The protein below binds the small molecule below.
Small molecule (SMILES): O=C(CCCC1CCCCC1)N(CCO)C[C@H](O)[C@@H](O)[C@H](O)[C@H](O)CO

Sequence of chain 2.A:
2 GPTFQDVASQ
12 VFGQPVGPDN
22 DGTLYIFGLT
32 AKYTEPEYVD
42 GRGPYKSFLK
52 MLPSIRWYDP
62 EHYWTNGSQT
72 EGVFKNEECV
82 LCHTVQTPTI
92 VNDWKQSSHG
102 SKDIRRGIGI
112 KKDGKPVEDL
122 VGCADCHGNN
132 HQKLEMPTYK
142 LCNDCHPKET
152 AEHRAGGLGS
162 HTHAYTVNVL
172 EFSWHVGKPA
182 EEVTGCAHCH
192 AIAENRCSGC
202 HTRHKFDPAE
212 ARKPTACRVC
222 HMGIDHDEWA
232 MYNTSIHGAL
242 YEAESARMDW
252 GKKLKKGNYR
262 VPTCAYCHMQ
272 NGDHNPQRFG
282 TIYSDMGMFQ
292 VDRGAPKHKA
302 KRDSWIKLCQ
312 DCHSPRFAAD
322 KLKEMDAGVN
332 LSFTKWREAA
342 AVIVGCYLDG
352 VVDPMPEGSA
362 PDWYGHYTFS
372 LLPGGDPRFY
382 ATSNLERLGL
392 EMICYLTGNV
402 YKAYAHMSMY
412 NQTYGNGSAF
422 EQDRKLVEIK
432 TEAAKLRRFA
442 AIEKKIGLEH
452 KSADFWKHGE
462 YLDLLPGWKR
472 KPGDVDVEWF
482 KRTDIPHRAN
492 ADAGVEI

Binding-site contacts:
Ligand atom CAN contacts residue LEU373 of chain 2.A at 4.4 Å (hydrophobic).
Ligand atom OAB contacts residue TYR348 of chain 2.A at 4.0 Å.
Ligand atom OAA contacts residue LEU349 of chain 2.A at 3.8 Å.
Ligand atom CAP contacts residue ALA9 of chain 1.A at 4.0 Å (hydrophobic).
Ligand atom CAL contacts residue LEU373 of chain 2.A at 3.7 Å (hydrophobic).
Ligand atom CAH contacts residue LEU373 of chain 2.A at 4.0 Å (hydrophobic).
Ligand atom CAK contacts residue VAL8 of chain 1.A at 4.4 Å (hydrophobic).
Ligand atom CAI contacts residue ALA9 of chain 1.A at 4.2 Å (hydrophobic).
Ligand atom CAH contacts residue TYR348 of chain 2.A at 4.5 Å (hydrophobic).
Ligand atom CAI contacts residue PHE5 of chain 1.A at 3.5 Å (hydrophobic).
Ligand atom CAU contacts residue VAL345 of chain 2.A at 4.0 Å (hydrophobic).
Ligand atom CAO contacts residue VAL12 of chain 1.A at 4.3 Å (hydrophobic).
Ligand atom CAO contacts residue PHE13 of chain 1.A at 4.4 Å (hydrophobic).
Ligand atom CAJ contacts residue PHE13 of chain 1.A at 3.7 Å (hydrophobic).
Ligand atom CAJ contacts residue ALA9 of chain 1.A at 4.2 Å (hydrophobic).
Ligand atom CAK contacts residue PHE5 of chain 1.A at 3.3 Å (hydrophobic).
Ligand atom CAU contacts residue VAL8 of chain 1.A at 4.4 Å (hydrophobic).
Ligand atom CAK contacts residue ALA9 of chain 1.A at 4.2 Å (hydrophobic).
Ligand atom CAJ contacts residue LEU30 of chain 1.A at 4.4 Å (hydrophobic).
Ligand atom CAN contacts residue VAL12 of chain 1.A at 3.8 Å (hydrophobic).
Ligand atom CAQ contacts residue VAL12 of chain 1.A at 3.9 Å (hydrophobic).
Ligand atom CAN contacts residue PRO374 of chain 2.A at 4.4 Å (hydrophobic).
Ligand atom CAK contacts residue HG11 of chain 2.I at 4.0 Å.
Ligand atom OAB contacts residue LEU373 of chain 2.A at 3.5 Å.
Ligand atom CAP contacts residue HG11 of chain 2.I at 3.9 Å.
Ligand atom CAQ contacts residue VAL8 of chain 1.A at 4.1 Å (hydrophobic).
Ligand atom NAZ contacts residue LEU373 of chain 2.A at 4.4 Å.
Ligand atom CAL contacts residue VAL345 of chain 2.A at 4.5 Å (hydrophobic).
Ligand atom CAP contacts residue VAL8 of chain 1.A at 3.3 Å (hydrophobic).
Ligand atom CAL contacts residue VAL12 of chain 1.A at 4.5 Å (hydrophobic).
Ligand atom CAO contacts residue PRO374 of chain 2.A at 4.2 Å (hydrophobic).

Sequence of chain 1.A:
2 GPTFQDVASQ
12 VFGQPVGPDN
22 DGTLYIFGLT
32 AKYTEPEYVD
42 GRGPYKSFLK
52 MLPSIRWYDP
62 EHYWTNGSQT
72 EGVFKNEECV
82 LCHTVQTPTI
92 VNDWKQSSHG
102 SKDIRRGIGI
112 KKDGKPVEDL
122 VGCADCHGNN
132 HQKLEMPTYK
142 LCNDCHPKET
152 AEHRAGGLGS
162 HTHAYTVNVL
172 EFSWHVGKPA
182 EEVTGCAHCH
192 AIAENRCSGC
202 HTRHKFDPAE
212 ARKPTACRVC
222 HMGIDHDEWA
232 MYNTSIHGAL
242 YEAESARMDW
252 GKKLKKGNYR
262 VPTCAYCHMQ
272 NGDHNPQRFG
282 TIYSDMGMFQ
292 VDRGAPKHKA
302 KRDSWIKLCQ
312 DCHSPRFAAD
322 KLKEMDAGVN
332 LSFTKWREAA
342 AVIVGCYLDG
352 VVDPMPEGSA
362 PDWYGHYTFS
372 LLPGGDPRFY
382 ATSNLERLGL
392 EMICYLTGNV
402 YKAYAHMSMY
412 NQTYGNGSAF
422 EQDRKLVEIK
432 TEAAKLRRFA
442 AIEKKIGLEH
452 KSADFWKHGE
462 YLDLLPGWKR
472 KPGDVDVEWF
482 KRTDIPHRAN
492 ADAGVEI